Binding-site contacts:
Ligand atom C1 contacts residue ASN12 of chain 1.A at 1.5 Å.
Ligand atom O7 contacts residue ASN12 of chain 1.A at 4.4 Å.
Ligand atom C3 contacts residue ASN12 of chain 1.A at 4.0 Å.
Ligand atom C7 contacts residue GLY13 of chain 1.A at 3.8 Å.
Ligand atom O5 contacts residue ASN12 of chain 1.A at 2.3 Å (h-bond).
Ligand atom C4 contacts residue ASN12 of chain 1.A at 4.3 Å.
Ligand atom C7 contacts residue ASN12 of chain 1.A at 3.6 Å.
Ligand atom N2 contacts residue ASN12 of chain 1.A at 3.0 Å.
Ligand atom O7 contacts residue GLY13 of chain 1.A at 3.6 Å (h-bond).
Ligand atom C8 contacts residue ASN12 of chain 1.A at 3.2 Å.
Ligand atom C5 contacts residue ASN12 of chain 1.A at 3.6 Å.
Ligand atom C2 contacts residue ASN12 of chain 1.A at 2.7 Å.
Ligand atom C8 contacts residue GLY13 of chain 1.A at 3.8 Å.

Sequence of chain 1.A:
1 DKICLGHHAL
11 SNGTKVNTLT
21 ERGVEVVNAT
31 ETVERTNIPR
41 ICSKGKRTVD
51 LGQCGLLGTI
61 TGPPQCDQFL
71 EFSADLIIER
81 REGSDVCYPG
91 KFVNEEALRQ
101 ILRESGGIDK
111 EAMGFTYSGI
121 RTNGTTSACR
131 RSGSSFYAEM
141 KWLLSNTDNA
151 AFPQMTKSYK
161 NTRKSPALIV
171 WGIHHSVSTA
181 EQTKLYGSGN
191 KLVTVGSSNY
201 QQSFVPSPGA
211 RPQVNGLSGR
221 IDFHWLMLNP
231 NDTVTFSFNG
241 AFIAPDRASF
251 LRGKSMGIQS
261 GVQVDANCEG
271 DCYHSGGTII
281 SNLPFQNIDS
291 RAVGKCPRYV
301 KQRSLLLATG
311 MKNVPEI

This protein binds this small molecule.
Small molecule (SMILES): CC(=O)N[C@@H]1[C@@H](O)[C@H](O)[C@@H](CO)O[C@H]1O